A small-molecule ligand and the protein it binds are described below.
Small molecule (SMILES): CCN1C(=O)C[C@H](c2cccc(C(N)=O)c2)C1=O

Binding-site contacts:
Ligand atom C2 contacts residue CYS137 of chain 1.A at 2.7 Å (hydrophobic).
Ligand atom O2 contacts residue CYS137 of chain 1.A at 3.2 Å (h-bond).
Ligand atom C3 contacts residue ASN104 of chain 1.A at 4.1 Å.
Ligand atom C11 contacts residue ASP138 of chain 1.A at 3.4 Å.
Ligand atom O contacts residue ASP138 of chain 1.A at 4.1 Å.
Ligand atom C9 contacts residue GLU380 of chain 1.B at 3.5 Å.
Ligand atom C8 contacts residue GLY34 of chain 1.A at 3.7 Å.
Ligand atom C8 contacts residue GLU380 of chain 1.B at 3.6 Å.
Ligand atom C6 contacts residue CYS137 of chain 1.A at 3.9 Å (hydrophobic).
Ligand atom C6 contacts residue VAL33 of chain 1.A at 3.8 Å (hydrophobic).
Ligand atom C7 contacts residue GLY34 of chain 1.A at 3.6 Å.
Ligand atom C1 contacts residue ASN105 of chain 1.A at 3.9 Å.
Ligand atom C5 contacts residue CYS137 of chain 1.A at 4.0 Å (hydrophobic).
Ligand atom C5 contacts residue VAL33 of chain 1.A at 3.8 Å (hydrophobic).
Ligand atom C3 contacts residue ASP138 of chain 1.A at 3.3 Å.
Ligand atom C4 contacts residue ASP138 of chain 1.A at 3.7 Å.
Ligand atom C4 contacts residue CYS137 of chain 1.A at 3.0 Å (hydrophobic).
Ligand atom C5 contacts residue GLY32 of chain 1.A at 3.9 Å.
Ligand atom N1 contacts residue CYS137 of chain 1.A at 4.1 Å.
Ligand atom C5 contacts residue ASP138 of chain 1.A at 4.0 Å.
Ligand atom O contacts residue ALA102 of chain 1.A at 3.5 Å.
Ligand atom C6 contacts residue GLY34 of chain 1.A at 4.0 Å.
Ligand atom O contacts residue CYS137 of chain 1.A at 2.9 Å (h-bond).
Ligand atom C7 contacts residue GLY32 of chain 1.A at 3.5 Å.
Ligand atom C4 contacts residue VAL33 of chain 1.A at 3.4 Å (hydrophobic).
Ligand atom C11 contacts residue CYS137 of chain 1.A at 3.5 Å (hydrophobic).
Ligand atom C12 contacts residue CYS137 of chain 1.A at 3.7 Å (hydrophobic).
Ligand atom C contacts residue ASN104 of chain 1.A at 3.8 Å.
Ligand atom C1 contacts residue ASN104 of chain 1.A at 4.0 Å.
Ligand atom C6 contacts residue ASP138 of chain 1.A at 3.7 Å.
Ligand atom C2 contacts residue ASN104 of chain 1.A at 3.6 Å.
Ligand atom C2 contacts residue ASP138 of chain 1.A at 3.8 Å.
Ligand atom O contacts residue ASN104 of chain 1.A at 2.9 Å.
Ligand atom C3 contacts residue VAL33 of chain 1.A at 3.8 Å (hydrophobic).
Ligand atom N contacts residue CYS137 of chain 1.A at 3.8 Å.
Ligand atom O1 contacts residue GLY32 of chain 1.A at 3.3 Å (h-bond).
Ligand atom C7 contacts residue VAL33 of chain 1.A at 3.7 Å (hydrophobic).
Ligand atom C3 contacts residue CYS137 of chain 1.A at 1.8 Å (hydrophobic).
Ligand atom C2 contacts residue ALA102 of chain 1.A at 4.1 Å (hydrophobic).
Ligand atom C9 contacts residue GLY34 of chain 1.A at 4.0 Å.

Sequence of chain 1.B:
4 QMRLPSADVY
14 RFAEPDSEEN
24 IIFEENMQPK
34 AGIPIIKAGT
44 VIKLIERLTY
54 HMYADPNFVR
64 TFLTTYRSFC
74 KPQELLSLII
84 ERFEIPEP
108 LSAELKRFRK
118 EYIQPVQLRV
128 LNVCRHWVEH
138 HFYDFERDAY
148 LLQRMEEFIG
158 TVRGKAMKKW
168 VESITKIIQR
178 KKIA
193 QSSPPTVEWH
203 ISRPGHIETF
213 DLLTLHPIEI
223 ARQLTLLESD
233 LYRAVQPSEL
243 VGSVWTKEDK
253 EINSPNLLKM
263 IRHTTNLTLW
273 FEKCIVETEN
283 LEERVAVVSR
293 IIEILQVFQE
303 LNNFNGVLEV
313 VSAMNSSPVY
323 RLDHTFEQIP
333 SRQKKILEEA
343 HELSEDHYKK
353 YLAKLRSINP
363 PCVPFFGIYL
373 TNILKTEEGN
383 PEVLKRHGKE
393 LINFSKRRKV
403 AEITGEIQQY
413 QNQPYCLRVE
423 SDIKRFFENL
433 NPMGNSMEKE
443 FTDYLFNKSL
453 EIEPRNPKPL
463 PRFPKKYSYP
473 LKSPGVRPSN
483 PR

Sequence of chain 1.A:
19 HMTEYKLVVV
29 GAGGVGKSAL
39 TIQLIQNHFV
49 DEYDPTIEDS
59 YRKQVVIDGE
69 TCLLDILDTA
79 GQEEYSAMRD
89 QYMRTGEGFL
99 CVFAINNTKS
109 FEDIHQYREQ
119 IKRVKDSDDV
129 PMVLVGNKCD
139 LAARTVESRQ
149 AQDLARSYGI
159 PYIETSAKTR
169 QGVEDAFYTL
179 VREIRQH